Sequence of chain 1.A:
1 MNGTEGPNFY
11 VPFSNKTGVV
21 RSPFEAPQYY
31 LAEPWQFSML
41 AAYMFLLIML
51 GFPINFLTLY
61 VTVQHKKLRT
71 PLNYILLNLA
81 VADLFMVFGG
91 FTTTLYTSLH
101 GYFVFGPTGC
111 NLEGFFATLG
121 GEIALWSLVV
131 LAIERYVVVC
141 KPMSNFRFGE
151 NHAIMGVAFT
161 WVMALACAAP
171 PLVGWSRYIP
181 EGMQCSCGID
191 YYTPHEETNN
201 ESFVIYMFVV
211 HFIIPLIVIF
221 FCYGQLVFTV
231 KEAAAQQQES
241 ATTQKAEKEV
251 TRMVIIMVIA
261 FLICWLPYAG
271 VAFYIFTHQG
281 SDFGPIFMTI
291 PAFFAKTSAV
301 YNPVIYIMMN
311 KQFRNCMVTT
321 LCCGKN

Binding-site contacts:
Ligand atom C6 contacts residue ASP282 of chain 1.A at 4.0 Å.
Ligand atom O5 contacts residue ASP282 of chain 1.A at 3.2 Å.
Ligand atom O6 contacts residue ASP282 of chain 1.A at 4.0 Å.
Ligand atom C3 contacts residue ASN2 of chain 1.A at 3.9 Å.
Ligand atom C6 contacts residue ASN2 of chain 1.A at 4.2 Å.
Ligand atom O6 contacts residue ASN2 of chain 1.A at 4.0 Å.
Ligand atom C8 contacts residue ASN2 of chain 1.A at 4.3 Å.
Ligand atom C7 contacts residue SER281 of chain 1.A at 4.4 Å.
Ligand atom C5 contacts residue ASP282 of chain 1.A at 4.4 Å.
Ligand atom C6 contacts residue GLY280 of chain 1.A at 3.1 Å.
Ligand atom C2 contacts residue ASP282 of chain 1.A at 4.4 Å.
Ligand atom O7 contacts residue ASN2 of chain 1.A at 2.9 Å (h-bond).
Ligand atom C1 contacts residue ASN2 of chain 1.A at 1.4 Å.
Ligand atom C8 contacts residue GLY280 of chain 1.A at 4.5 Å.
Ligand atom O7 contacts residue ASP282 of chain 1.A at 3.6 Å (salt-bridge).
Ligand atom O7 contacts residue GLY280 of chain 1.A at 3.7 Å.
Ligand atom C7 contacts residue ASN2 of chain 1.A at 3.1 Å.
Ligand atom C5 contacts residue GLY280 of chain 1.A at 3.7 Å.
Ligand atom C4 contacts residue ASN2 of chain 1.A at 4.3 Å.
Ligand atom O5 contacts residue GLY280 of chain 1.A at 4.2 Å.
Ligand atom O5 contacts residue ASN2 of chain 1.A at 2.4 Å (h-bond).
Ligand atom C7 contacts residue GLY280 of chain 1.A at 4.3 Å.
Ligand atom C1 contacts residue ASP282 of chain 1.A at 3.7 Å.
Ligand atom N2 contacts residue ASN2 of chain 1.A at 3.0 Å (h-bond).
Ligand atom O7 contacts residue SER281 of chain 1.A at 3.4 Å.
Ligand atom C2 contacts residue ASN2 of chain 1.A at 2.6 Å.
Ligand atom C5 contacts residue ASN2 of chain 1.A at 3.5 Å.
Ligand atom O6 contacts residue GLY280 of chain 1.A at 4.1 Å.

A protein and the small-molecule ligand that binds it are described below.
Small molecule (SMILES): CC(=O)N[C@H]1[C@H](O[C@H]2[C@H](O)[C@@H](CO)OC[C@@H]2NC(C)=O)O[C@H](CO)[C@@H](O)[C@@H]1O